Sequence of chain 1.C:
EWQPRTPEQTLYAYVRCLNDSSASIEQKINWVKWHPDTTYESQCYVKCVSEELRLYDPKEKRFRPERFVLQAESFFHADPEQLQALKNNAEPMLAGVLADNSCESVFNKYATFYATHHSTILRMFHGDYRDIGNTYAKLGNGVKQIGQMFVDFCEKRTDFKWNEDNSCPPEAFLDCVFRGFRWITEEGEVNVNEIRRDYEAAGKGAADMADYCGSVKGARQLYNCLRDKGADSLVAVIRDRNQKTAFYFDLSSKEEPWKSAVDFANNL

Binding-site contacts:
Ligand atom O1 contacts residue TYR33 of chain 1.C at 3.8 Å.
Ligand atom C7' contacts residue PRO55 of chain 1.C at 4.0 Å (hydrophobic).
Ligand atom C7' contacts residue TRP53 of chain 1.C at 3.8 Å (hydrophobic).
Ligand atom C5 contacts residue TRP53 of chain 1.C at 3.8 Å (hydrophobic).
Ligand atom C3' contacts residue VAL51 of chain 1.C at 3.6 Å (hydrophobic).
Ligand atom C4 contacts residue TYR64 of chain 1.C at 3.5 Å (hydrophobic).
Ligand atom C7' contacts residue TRP50 of chain 1.C at 3.8 Å (hydrophobic).
Ligand atom CM contacts residue PHE269 of chain 1.C at 3.5 Å (hydrophobic).
Ligand atom C2 contacts residue TYR64 of chain 1.C at 3.8 Å (hydrophobic).
Ligand atom C5 contacts residue TYR33 of chain 1.C at 3.9 Å (hydrophobic).
Ligand atom C8 contacts residue TYR64 of chain 1.C at 4.0 Å (hydrophobic).
Ligand atom C3 contacts residue VAL51 of chain 1.C at 3.8 Å (hydrophobic).
Ligand atom C3' contacts residue TRP53 of chain 1.C at 3.3 Å (hydrophobic).
Ligand atom CB contacts residue TYR129 of chain 1.C at 3.5 Å (hydrophobic).
Ligand atom C3 contacts residue TYR33 of chain 1.C at 3.9 Å (hydrophobic).
Ligand atom C2 contacts residue TYR33 of chain 1.C at 3.5 Å (hydrophobic).
Ligand atom O3 contacts residue TYR129 of chain 1.C at 2.7 Å (h-bond).
Ligand atom CM contacts residue VAL34 of chain 1.C at 4.0 Å (hydrophobic).
Ligand atom C2 contacts residue VAL51 of chain 1.C at 3.9 Å (hydrophobic).
Ligand atom O1 contacts residue LEU37 of chain 1.C at 3.5 Å.
Ligand atom O3 contacts residue TYR133 of chain 1.C at 3.8 Å.
Ligand atom CA contacts residue TRP53 of chain 1.C at 3.7 Å (hydrophobic).
Ligand atom C3 contacts residue TRP50 of chain 1.C at 4.0 Å (hydrophobic).
Ligand atom CM contacts residue TRP278 of chain 1.C at 3.9 Å (hydrophobic).
Ligand atom C7' contacts residue TYR133 of chain 1.C at 4.0 Å (hydrophobic).
Ligand atom C7 contacts residue TYR64 of chain 1.C at 3.9 Å (hydrophobic).
Ligand atom C4 contacts residue TRP50 of chain 1.C at 3.5 Å (hydrophobic).
Ligand atom C4 contacts residue TYR33 of chain 1.C at 4.1 Å (hydrophobic).
Ligand atom O2 contacts residue ALA281 of chain 1.C at 3.8 Å.
Ligand atom C1 contacts residue VAL51 of chain 1.C at 3.8 Å (hydrophobic).
Ligand atom C6 contacts residue TYR64 of chain 1.C at 3.8 Å (hydrophobic).
Ligand atom C1 contacts residue TYR33 of chain 1.C at 3.9 Å (hydrophobic).
Ligand atom C6 contacts residue TYR33 of chain 1.C at 3.9 Å (hydrophobic).
Ligand atom O3 contacts residue ILE140 of chain 1.C at 3.7 Å.
Ligand atom CC contacts residue VAL68 of chain 1.C at 4.1 Å (hydrophobic).
Ligand atom O1 contacts residue VAL51 of chain 1.C at 4.0 Å.
Ligand atom O3 contacts residue TRP53 of chain 1.C at 4.1 Å.
Ligand atom CC contacts residue TYR129 of chain 1.C at 3.6 Å (hydrophobic).
Ligand atom CB' contacts residue PHE144 of chain 1.C at 4.0 Å (hydrophobic).
Ligand atom CC contacts residue SER69 of chain 1.C at 3.4 Å.

A protein and the small-molecule ligand that binds it are described below.
Small molecule (SMILES): COC(=O)/C=C(\C)CC/C=C(\C)CC[C@H]1OC1(C)C